Binding-site contacts:
Ligand atom O contacts residue HIS76 of chain 1.B at 3.0 Å (h-bond).
Ligand atom CG contacts residue TYR75 of chain 1.B at 4.0 Å (hydrophobic).
Ligand atom N contacts residue HIS76 of chain 1.B at 3.5 Å (h-bond).
Ligand atom CG contacts residue TYR68 of chain 1.B at 3.7 Å (hydrophobic).
Ligand atom C contacts residue MG1 of chain 1.G at 3.0 Å.
Ligand atom OXT contacts residue ARG97 of chain 1.C at 3.0 Å (salt-bridge).
Ligand atom CB contacts residue TYR68 of chain 1.B at 3.9 Å (hydrophobic).
Ligand atom NE2 contacts residue GLY129 of chain 1.C at 3.8 Å.
Ligand atom OXT contacts residue ARG87 of chain 1.C at 2.8 Å (salt-bridge).
Ligand atom N contacts residue HIS137 of chain 1.C at 3.2 Å (h-bond).
Ligand atom C contacts residue ARG87 of chain 1.C at 3.5 Å.
Ligand atom C contacts residue HIS76 of chain 1.B at 3.7 Å.
Ligand atom CD2 contacts residue GLY129 of chain 1.C at 3.6 Å.
Ligand atom ND1 contacts residue TYR68 of chain 1.B at 2.7 Å (h-bond).
Ligand atom CE1 contacts residue ALA130 of chain 1.C at 3.4 Å (hydrophobic).
Ligand atom CE1 contacts residue TYR68 of chain 1.B at 3.6 Å (hydrophobic).
Ligand atom ND1 contacts residue ALA130 of chain 1.C at 3.7 Å.
Ligand atom CA contacts residue HIS137 of chain 1.C at 4.0 Å.
Ligand atom N contacts residue TYR68 of chain 1.B at 2.9 Å (h-bond).
Ligand atom O contacts residue MG1 of chain 1.G at 2.1 Å.
Ligand atom CD2 contacts residue ARG97 of chain 1.C at 3.7 Å.
Ligand atom CD2 contacts residue ALA130 of chain 1.C at 3.7 Å (hydrophobic).
Ligand atom NE2 contacts residue ALA130 of chain 1.C at 3.4 Å (h-bond).
Ligand atom CG contacts residue ALA130 of chain 1.C at 3.9 Å (hydrophobic).
Ligand atom CD2 contacts residue LEU96 of chain 1.C at 4.0 Å (hydrophobic).
Ligand atom CG contacts residue GLY129 of chain 1.C at 3.4 Å.
Ligand atom CA contacts residue TYR75 of chain 1.B at 3.7 Å (hydrophobic).
Ligand atom CA contacts residue MG1 of chain 1.G at 3.1 Å.
Ligand atom CA contacts residue HIS76 of chain 1.B at 3.7 Å.
Ligand atom ND1 contacts residue GLY129 of chain 1.C at 3.5 Å.
Ligand atom O contacts residue HIS137 of chain 1.C at 3.0 Å (h-bond).
Ligand atom N contacts residue MG1 of chain 1.G at 2.4 Å.
Ligand atom N contacts residue HIS72 of chain 1.B at 3.0 Å.
Ligand atom CD2 contacts residue TYR75 of chain 1.B at 3.5 Å (hydrophobic).
Ligand atom OXT contacts residue ILE128 of chain 1.C at 3.7 Å.
Ligand atom O contacts residue ARG87 of chain 1.C at 2.9 Å (salt-bridge).
Ligand atom C contacts residue HIS137 of chain 1.C at 3.7 Å.
Ligand atom CB contacts residue GLY129 of chain 1.C at 3.6 Å.
Ligand atom CE1 contacts residue GLY129 of chain 1.C at 3.9 Å.
Ligand atom NE2 contacts residue TYR75 of chain 1.B at 3.5 Å.

Sequence of chain 1.C:
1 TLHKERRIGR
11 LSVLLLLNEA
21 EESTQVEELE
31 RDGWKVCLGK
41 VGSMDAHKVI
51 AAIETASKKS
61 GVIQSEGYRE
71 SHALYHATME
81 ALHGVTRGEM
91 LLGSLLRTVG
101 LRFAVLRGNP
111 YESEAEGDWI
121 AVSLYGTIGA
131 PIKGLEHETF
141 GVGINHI

Sequence of chain 1.B:
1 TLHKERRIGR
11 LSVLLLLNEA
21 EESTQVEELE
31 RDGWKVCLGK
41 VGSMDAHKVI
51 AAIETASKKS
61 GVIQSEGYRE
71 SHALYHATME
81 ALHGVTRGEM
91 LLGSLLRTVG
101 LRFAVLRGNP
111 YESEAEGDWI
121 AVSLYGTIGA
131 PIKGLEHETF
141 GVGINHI

This protein binds this small molecule.
Small molecule (SMILES): N[C@@H](Cc1c[nH]c[nH+]1)C(=O)O

Sequence of chain 2.A:
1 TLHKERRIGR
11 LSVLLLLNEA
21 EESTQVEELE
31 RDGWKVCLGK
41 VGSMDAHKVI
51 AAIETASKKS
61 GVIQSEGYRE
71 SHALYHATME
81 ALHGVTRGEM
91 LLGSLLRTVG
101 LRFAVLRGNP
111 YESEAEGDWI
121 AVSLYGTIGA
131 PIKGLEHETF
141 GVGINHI